A small-molecule ligand and the protein it binds are described below.
Small molecule (SMILES): CC(=O)N[C@@H]1[C@@H](O)[C@H](O)[C@@H](CO)O[C@H]1O

Binding-site contacts:
Ligand atom C4 contacts residue ASN278 of chain 1.A at 4.2 Å.
Ligand atom O5 contacts residue ASN278 of chain 1.A at 2.4 Å (h-bond).
Ligand atom N2 contacts residue ASN278 of chain 1.A at 2.9 Å (h-bond).
Ligand atom C1 contacts residue ASN278 of chain 1.A at 1.4 Å.
Ligand atom C2 contacts residue ASN278 of chain 1.A at 2.5 Å.
Ligand atom C5 contacts residue LYS554 of chain 1.C at 4.3 Å.
Ligand atom C8 contacts residue ASN276 of chain 1.A at 3.7 Å.
Ligand atom O6 contacts residue LYS554 of chain 1.C at 3.6 Å (salt-bridge).
Ligand atom C7 contacts residue ASN276 of chain 1.A at 4.4 Å.
Ligand atom C3 contacts residue ASN278 of chain 1.A at 3.8 Å.
Ligand atom C7 contacts residue ASN278 of chain 1.A at 3.5 Å.
Ligand atom O5 contacts residue LYS554 of chain 1.C at 3.7 Å.
Ligand atom C6 contacts residue LYS554 of chain 1.C at 3.7 Å.
Ligand atom O7 contacts residue ASN278 of chain 1.A at 3.8 Å.
Ligand atom O7 contacts residue GLU277 of chain 1.A at 3.6 Å (salt-bridge).
Ligand atom C5 contacts residue ASN278 of chain 1.A at 3.7 Å.

Sequence of chain 1.A:
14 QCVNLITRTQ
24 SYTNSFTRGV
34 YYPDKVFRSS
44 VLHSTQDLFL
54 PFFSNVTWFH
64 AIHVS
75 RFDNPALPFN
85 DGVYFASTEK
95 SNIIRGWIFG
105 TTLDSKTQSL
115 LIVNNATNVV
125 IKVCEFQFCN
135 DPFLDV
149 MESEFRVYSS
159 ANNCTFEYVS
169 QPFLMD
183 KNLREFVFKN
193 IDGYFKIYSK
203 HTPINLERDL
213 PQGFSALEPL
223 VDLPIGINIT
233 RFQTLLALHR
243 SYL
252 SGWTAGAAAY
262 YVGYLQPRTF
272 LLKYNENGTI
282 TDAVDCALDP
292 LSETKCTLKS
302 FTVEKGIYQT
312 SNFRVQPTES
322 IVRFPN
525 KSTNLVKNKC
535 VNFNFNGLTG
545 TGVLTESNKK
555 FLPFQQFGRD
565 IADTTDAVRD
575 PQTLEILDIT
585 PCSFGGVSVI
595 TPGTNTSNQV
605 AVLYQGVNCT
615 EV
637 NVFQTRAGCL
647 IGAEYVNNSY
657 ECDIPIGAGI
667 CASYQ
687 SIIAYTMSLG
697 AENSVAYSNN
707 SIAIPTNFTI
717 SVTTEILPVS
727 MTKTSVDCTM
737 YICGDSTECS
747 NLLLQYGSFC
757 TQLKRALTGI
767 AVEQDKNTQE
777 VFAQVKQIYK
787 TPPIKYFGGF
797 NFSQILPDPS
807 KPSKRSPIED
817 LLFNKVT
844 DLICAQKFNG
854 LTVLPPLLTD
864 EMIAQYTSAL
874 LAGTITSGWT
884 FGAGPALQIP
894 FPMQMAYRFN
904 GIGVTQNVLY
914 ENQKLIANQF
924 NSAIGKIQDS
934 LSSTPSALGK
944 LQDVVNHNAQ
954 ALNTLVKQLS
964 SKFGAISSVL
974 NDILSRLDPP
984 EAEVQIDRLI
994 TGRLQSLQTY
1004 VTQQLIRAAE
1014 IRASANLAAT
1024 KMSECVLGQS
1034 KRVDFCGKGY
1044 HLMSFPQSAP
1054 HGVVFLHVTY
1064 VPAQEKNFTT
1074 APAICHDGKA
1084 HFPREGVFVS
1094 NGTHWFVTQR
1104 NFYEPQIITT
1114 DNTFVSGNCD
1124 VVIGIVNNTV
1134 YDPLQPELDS

Sequence of chain 1.C:
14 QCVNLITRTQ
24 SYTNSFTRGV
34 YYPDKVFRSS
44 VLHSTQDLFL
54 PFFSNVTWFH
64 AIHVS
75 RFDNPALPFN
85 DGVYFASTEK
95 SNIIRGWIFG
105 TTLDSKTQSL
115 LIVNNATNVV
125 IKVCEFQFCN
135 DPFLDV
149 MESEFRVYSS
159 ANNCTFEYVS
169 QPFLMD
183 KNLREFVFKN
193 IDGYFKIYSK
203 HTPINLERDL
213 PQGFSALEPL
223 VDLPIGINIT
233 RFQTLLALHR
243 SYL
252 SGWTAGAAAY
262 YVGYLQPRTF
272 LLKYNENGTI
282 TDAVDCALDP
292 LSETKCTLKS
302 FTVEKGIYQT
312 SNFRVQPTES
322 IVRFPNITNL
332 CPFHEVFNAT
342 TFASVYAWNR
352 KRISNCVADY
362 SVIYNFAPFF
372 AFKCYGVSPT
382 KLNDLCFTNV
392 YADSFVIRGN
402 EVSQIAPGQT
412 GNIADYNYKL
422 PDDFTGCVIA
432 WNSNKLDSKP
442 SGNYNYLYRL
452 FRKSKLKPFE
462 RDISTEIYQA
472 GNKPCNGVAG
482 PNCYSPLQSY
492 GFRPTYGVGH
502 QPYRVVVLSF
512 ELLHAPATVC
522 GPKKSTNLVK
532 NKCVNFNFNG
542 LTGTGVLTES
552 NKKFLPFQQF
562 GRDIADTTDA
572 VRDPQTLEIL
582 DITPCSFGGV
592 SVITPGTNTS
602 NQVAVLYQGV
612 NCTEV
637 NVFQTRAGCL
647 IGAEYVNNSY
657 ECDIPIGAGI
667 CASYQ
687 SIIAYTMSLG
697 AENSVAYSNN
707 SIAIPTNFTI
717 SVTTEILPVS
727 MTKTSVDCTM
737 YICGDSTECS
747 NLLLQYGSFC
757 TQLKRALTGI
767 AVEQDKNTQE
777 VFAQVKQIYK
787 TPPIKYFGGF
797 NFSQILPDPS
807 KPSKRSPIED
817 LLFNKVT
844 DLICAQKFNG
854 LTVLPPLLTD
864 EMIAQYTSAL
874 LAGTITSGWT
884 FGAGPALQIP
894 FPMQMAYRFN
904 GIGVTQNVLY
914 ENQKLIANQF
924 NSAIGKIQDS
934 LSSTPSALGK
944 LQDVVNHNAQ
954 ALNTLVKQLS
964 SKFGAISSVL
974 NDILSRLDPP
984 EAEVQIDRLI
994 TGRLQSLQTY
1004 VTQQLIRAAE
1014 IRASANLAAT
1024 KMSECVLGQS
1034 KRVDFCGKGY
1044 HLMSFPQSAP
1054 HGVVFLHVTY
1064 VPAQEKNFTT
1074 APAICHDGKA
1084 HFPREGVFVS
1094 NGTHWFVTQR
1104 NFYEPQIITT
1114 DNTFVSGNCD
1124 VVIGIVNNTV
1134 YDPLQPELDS